Binding-site contacts:
Ligand atom CD contacts residue TYR10 of chain 1.A at 3.5 Å (hydrophobic).
Ligand atom C contacts residue LYS147 of chain 1.A at 3.5 Å.
Ligand atom O contacts residue LYS67 of chain 1.A at 3.3 Å (salt-bridge).
Ligand atom CG contacts residue TYR10 of chain 1.A at 3.5 Å (hydrophobic).
Ligand atom CE2 contacts residue THR74 of chain 1.A at 3.5 Å.
Ligand atom O contacts residue LYS67 of chain 1.A at 3.4 Å.
Ligand atom CA contacts residue TYR100 of chain 1.A at 3.4 Å (hydrophobic).
Ligand atom N contacts residue ASP78 of chain 1.A at 2.8 Å (salt-bridge).
Ligand atom C contacts residue TYR160 of chain 1.A at 3.6 Å (hydrophobic).
Ligand atom CB contacts residue TYR100 of chain 1.A at 3.2 Å (hydrophobic).
Ligand atom N contacts residue TYR172 of chain 1.A at 2.8 Å (h-bond).
Ligand atom O contacts residue TRP148 of chain 1.A at 2.9 Å (h-bond).
Ligand atom CD1 contacts residue TYR160 of chain 1.A at 3.5 Å (hydrophobic).
Ligand atom O contacts residue LYS147 of chain 1.A at 3.3 Å.
Ligand atom OE1 contacts residue TYR10 of chain 1.A at 2.8 Å (h-bond).
Ligand atom OXT contacts residue TYR85 of chain 1.A at 3.1 Å (h-bond).
Ligand atom CG contacts residue TYR8 of chain 1.A at 3.5 Å (hydrophobic).
Ligand atom CG contacts residue GLU64 of chain 1.A at 3.3 Å.
Ligand atom CZ3 contacts residue ARG98 of chain 1.A at 3.5 Å.
Ligand atom CZ2 contacts residue LEU157 of chain 1.A at 3.5 Å (hydrophobic).
Ligand atom CG2 contacts residue GLN156 of chain 1.A at 3.3 Å.
Ligand atom CD2 contacts residue TRP148 of chain 1.A at 3.6 Å (hydrophobic).
Ligand atom OXT contacts residue LYS147 of chain 1.A at 3.2 Å.
Ligand atom O contacts residue HIS71 of chain 1.A at 3.5 Å.
Ligand atom CG contacts residue ASP78 of chain 1.A at 3.5 Å.
Ligand atom NE2 contacts residue GLU64 of chain 1.A at 3.1 Å (salt-bridge).
Ligand atom CD contacts residue TRP168 of chain 1.A at 3.4 Å (hydrophobic).
Ligand atom O contacts residue TYR160 of chain 1.A at 2.5 Å (h-bond).
Ligand atom CD1 contacts residue TRP148 of chain 1.A at 3.4 Å (hydrophobic).
Ligand atom CA contacts residue TYR8 of chain 1.A at 3.5 Å (hydrophobic).
Ligand atom C contacts residue TYR160 of chain 1.A at 3.5 Å (hydrophobic).
Ligand atom CB contacts residue ASP78 of chain 1.A at 3.5 Å.
Ligand atom OXT contacts residue THR144 of chain 1.A at 2.8 Å (h-bond).
Ligand atom CE3 contacts residue ARG98 of chain 1.A at 3.3 Å.
Ligand atom NE2 contacts residue MET46 of chain 1.A at 3.1 Å.
Ligand atom N contacts residue TYR8 of chain 1.A at 2.9 Å (h-bond).
Ligand atom N contacts residue TYR100 of chain 1.A at 3.0 Å (h-bond).
Ligand atom O contacts residue TYR160 of chain 1.A at 3.2 Å.
Ligand atom O contacts residue THR74 of chain 1.A at 3.3 Å.
Ligand atom CZ3 contacts residue ALA70 of chain 1.A at 3.5 Å (hydrophobic).

A small-molecule ligand and the protein it binds are described below.
Small molecule (SMILES): CC(C)C[C@H](NC(=O)[C@H](CC(C)C)NC(=O)[C@H](CC(C)C)NC(=O)[C@H](CC1=c2ccccc2=NC1)NC(=O)[C@@H](NC(=O)[C@H](CC(C)C)NC(=O)[C@H](CC1=CN=C2C=CC=CC12)NC(=O)[C@H](CCC(N)=O)NC(=O)[C@@H](N)CCCCN)C(C)C)C(=O)O

Sequence of chain 1.A:
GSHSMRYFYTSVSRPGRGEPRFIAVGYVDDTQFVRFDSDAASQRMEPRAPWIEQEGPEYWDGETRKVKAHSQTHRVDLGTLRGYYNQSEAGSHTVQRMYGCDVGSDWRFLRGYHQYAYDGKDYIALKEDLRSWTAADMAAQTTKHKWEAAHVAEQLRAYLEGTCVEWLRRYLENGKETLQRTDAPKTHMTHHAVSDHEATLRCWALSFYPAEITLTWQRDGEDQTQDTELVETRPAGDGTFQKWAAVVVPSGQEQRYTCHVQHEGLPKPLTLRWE